This protein binds this small molecule.
Small molecule (SMILES): Nc1ncnc2c1ncn2[C@@H]1O[C@H](COP(=O)(O)OP(=O)(O)OP(O)(O)=S)[C@@H](O)[C@H]1O

Sequence of chain 1.D:
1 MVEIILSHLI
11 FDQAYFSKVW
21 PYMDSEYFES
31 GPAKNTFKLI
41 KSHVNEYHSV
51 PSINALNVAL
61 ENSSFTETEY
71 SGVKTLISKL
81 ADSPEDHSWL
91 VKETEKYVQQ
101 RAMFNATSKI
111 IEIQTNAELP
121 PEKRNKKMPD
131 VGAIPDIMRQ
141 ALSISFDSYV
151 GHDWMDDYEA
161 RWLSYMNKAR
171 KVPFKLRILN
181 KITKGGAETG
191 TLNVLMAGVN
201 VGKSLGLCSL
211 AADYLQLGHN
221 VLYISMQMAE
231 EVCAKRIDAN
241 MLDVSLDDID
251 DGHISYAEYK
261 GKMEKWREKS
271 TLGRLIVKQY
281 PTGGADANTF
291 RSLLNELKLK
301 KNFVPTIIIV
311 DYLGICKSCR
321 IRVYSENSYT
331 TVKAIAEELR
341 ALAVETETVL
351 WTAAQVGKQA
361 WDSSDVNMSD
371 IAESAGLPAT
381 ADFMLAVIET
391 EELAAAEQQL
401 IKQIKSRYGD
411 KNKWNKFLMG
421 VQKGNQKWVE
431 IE

Sequence of chain 1.E:
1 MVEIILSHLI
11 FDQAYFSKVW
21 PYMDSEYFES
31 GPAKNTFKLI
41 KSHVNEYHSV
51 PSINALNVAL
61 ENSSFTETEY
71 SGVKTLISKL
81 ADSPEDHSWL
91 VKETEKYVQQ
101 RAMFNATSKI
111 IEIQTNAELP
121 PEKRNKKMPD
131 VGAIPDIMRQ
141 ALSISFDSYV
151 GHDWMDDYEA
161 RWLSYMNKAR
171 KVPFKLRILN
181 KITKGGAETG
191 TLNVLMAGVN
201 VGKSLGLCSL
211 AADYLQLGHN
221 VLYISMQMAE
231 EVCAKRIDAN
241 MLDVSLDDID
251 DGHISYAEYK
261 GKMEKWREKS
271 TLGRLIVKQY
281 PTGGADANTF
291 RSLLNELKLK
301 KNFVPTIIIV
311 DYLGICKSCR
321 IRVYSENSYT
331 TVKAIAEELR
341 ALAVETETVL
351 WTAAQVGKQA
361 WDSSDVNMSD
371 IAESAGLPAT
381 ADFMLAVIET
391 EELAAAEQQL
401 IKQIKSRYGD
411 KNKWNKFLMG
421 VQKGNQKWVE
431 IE

Binding-site contacts:
Ligand atom N1 contacts residue GLY409 of chain 1.D at 3.6 Å.
Ligand atom O2G contacts residue GLN355 of chain 1.E at 3.0 Å (h-bond).
Ligand atom C5' contacts residue ASN200 of chain 1.E at 3.3 Å.
Ligand atom O2A contacts residue ARG236 of chain 1.E at 3.2 Å (salt-bridge).
Ligand atom O2A contacts residue LEU205 of chain 1.E at 3.6 Å (h-bond).
Ligand atom O2A contacts residue GLY202 of chain 1.E at 3.5 Å.
Ligand atom C5 contacts residue ARG407 of chain 1.D at 3.2 Å.
Ligand atom O3B contacts residue LYS203 of chain 1.E at 2.8 Å (salt-bridge).
Ligand atom C2' contacts residue SER406 of chain 1.D at 3.6 Å.
Ligand atom O1B contacts residue MG1 of chain 1.O at 2.4 Å.
Ligand atom S1G contacts residue LYS405 of chain 1.D at 3.2 Å.
Ligand atom C2' contacts residue ASN200 of chain 1.E at 3.2 Å.
Ligand atom O1A contacts residue ARG236 of chain 1.E at 3.4 Å (salt-bridge).
Ligand atom C6 contacts residue ARG407 of chain 1.D at 3.3 Å.
Ligand atom S1G contacts residue ASN200 of chain 1.E at 3.0 Å (h-bond).
Ligand atom O2G contacts residue ASN200 of chain 1.E at 3.3 Å (h-bond).
Ligand atom C3' contacts residue ASN200 of chain 1.E at 3.1 Å.
Ligand atom C2 contacts residue GLY409 of chain 1.D at 3.2 Å.
Ligand atom O3B contacts residue MG1 of chain 1.O at 3.4 Å.
Ligand atom PB contacts residue MG1 of chain 1.O at 3.3 Å.
Ligand atom O1B contacts residue SER204 of chain 1.E at 3.3 Å (h-bond).
Ligand atom O3G contacts residue MG1 of chain 1.O at 2.6 Å.
Ligand atom PG contacts residue LYS203 of chain 1.E at 3.6 Å.
Ligand atom O2' contacts residue SER406 of chain 1.D at 2.9 Å (h-bond).
Ligand atom O2' contacts residue ASN200 of chain 1.E at 3.3 Å (h-bond).
Ligand atom O2B contacts residue LYS203 of chain 1.E at 2.9 Å (salt-bridge).
Ligand atom O2' contacts residue GLY409 of chain 1.D at 2.7 Å (h-bond).
Ligand atom O2G contacts residue VAL199 of chain 1.E at 3.1 Å.
Ligand atom O5' contacts residue ASN200 of chain 1.E at 3.3 Å (h-bond).
Ligand atom N7 contacts residue ARG407 of chain 1.D at 3.1 Å (salt-bridge).
Ligand atom C8 contacts residue ARG236 of chain 1.E at 3.6 Å.
Ligand atom N6 contacts residue ARG407 of chain 1.D at 3.3 Å (salt-bridge).
Ligand atom PG contacts residue ASN200 of chain 1.E at 3.5 Å.
Ligand atom O3G contacts residue GLN227 of chain 1.E at 3.6 Å (h-bond).
Ligand atom C5' contacts residue VAL201 of chain 1.E at 3.4 Å (hydrophobic).
Ligand atom N3 contacts residue GLY409 of chain 1.D at 3.3 Å.
Ligand atom O2B contacts residue SER204 of chain 1.E at 2.6 Å (h-bond).
Ligand atom C5' contacts residue GLY202 of chain 1.E at 3.2 Å.
Ligand atom O2G contacts residue LYS203 of chain 1.E at 3.0 Å (salt-bridge).
Ligand atom O3G contacts residue ARG407 of chain 1.D at 3.2 Å (salt-bridge).